The small molecule below binds the protein below.
Small molecule (SMILES): CS(=O)(=O)c1cccc(CNc2nc(Nc3ccc4c(c3)CCC(=O)N4)ncc2C(F)(F)F)c1

Sequence of chain 1.A:
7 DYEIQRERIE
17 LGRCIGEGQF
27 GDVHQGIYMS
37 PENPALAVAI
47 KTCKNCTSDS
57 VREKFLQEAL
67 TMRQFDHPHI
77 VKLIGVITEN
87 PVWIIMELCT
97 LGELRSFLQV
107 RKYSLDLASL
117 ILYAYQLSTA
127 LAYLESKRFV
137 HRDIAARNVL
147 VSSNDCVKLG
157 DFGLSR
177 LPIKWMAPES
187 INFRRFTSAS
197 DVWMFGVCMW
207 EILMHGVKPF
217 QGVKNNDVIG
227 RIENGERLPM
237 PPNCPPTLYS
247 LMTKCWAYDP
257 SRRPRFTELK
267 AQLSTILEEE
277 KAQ

Binding-site contacts:
Ligand atom O9 contacts residue GLY156 of chain 1.A at 3.4 Å.
Ligand atom F20 contacts residue MET92 of chain 1.A at 3.7 Å.
Ligand atom O8 contacts residue ASN144 of chain 1.A at 3.3 Å.
Ligand atom F22 contacts residue GLU93 of chain 1.A at 3.5 Å.
Ligand atom F21 contacts residue ASP157 of chain 1.A at 3.3 Å.
Ligand atom C18 contacts residue LEU146 of chain 1.A at 3.6 Å (hydrophobic).
Ligand atom O9 contacts residue ASP157 of chain 1.A at 3.0 Å (salt-bridge).
Ligand atom C17 contacts residue CYS95 of chain 1.A at 3.8 Å (hydrophobic).
Ligand atom C25 contacts residue GLY98 of chain 1.A at 3.6 Å.
Ligand atom C32 contacts residue ARG19 of chain 1.A at 3.2 Å.
Ligand atom F20 contacts residue ALA45 of chain 1.A at 3.4 Å.
Ligand atom C17 contacts residue GLU93 of chain 1.A at 3.2 Å.
Ligand atom O8 contacts residue ARG143 of chain 1.A at 3.7 Å.
Ligand atom C15 contacts residue LEU94 of chain 1.A at 3.7 Å (hydrophobic).
Ligand atom C29 contacts residue GLY98 of chain 1.A at 3.7 Å.
Ligand atom C25 contacts residue CYS95 of chain 1.A at 3.4 Å (hydrophobic).
Ligand atom C10 contacts residue SER161 of chain 1.A at 3.6 Å.
Ligand atom C18 contacts residue ALA45 of chain 1.A at 3.6 Å (hydrophobic).
Ligand atom C24 contacts residue CYS95 of chain 1.A at 3.5 Å (hydrophobic).
Ligand atom F22 contacts residue MET92 of chain 1.A at 3.2 Å.
Ligand atom C24 contacts residue GLY98 of chain 1.A at 3.7 Å.
Ligand atom N16 contacts residue LEU146 of chain 1.A at 3.6 Å.
Ligand atom N16 contacts residue LEU94 of chain 1.A at 3.7 Å.
Ligand atom N12 contacts residue LEU160 of chain 1.A at 3.7 Å.
Ligand atom F21 contacts residue LEU160 of chain 1.A at 3.6 Å.
Ligand atom O8 contacts residue GLY156 of chain 1.A at 3.7 Å.
Ligand atom C17 contacts residue LEU146 of chain 1.A at 3.5 Å (hydrophobic).
Ligand atom N14 contacts residue ILE21 of chain 1.A at 3.6 Å.
Ligand atom C10 contacts residue LEU160 of chain 1.A at 3.5 Å (hydrophobic).
Ligand atom O34 contacts residue ARG19 of chain 1.A at 2.9 Å (salt-bridge).
Ligand atom C10 contacts residue ASN144 of chain 1.A at 3.2 Å.
Ligand atom O8 contacts residue VAL145 of chain 1.A at 3.7 Å.
Ligand atom N12 contacts residue VAL29 of chain 1.A at 3.7 Å.
Ligand atom N16 contacts residue CYS95 of chain 1.A at 3.0 Å (h-bond).
Ligand atom C1 contacts residue GLU99 of chain 1.A at 3.5 Å.
Ligand atom O8 contacts residue LEU146 of chain 1.A at 3.5 Å.
Ligand atom N23 contacts residue LEU94 of chain 1.A at 3.6 Å.
Ligand atom C6 contacts residue ILE21 of chain 1.A at 3.7 Å (hydrophobic).
Ligand atom C31 contacts residue ARG19 of chain 1.A at 3.5 Å.
Ligand atom N23 contacts residue CYS95 of chain 1.A at 2.9 Å (h-bond).